The small molecule below binds the protein below.
Small molecule (SMILES): O=C(NS(=O)(=O)c1ccc(NCCSc2ccccc2)c([N+](=O)[O-])c1)c1ccc(-c2ccc3sc(CCc4ccccc4)nc3c2)cc1

Binding-site contacts:
Ligand atom C45 contacts residue TYR65 of chain 1.A at 3.3 Å (hydrophobic).
Ligand atom O29 contacts residue TYR65 of chain 1.A at 3.1 Å.
Ligand atom C32 contacts residue GLY102 of chain 1.A at 3.2 Å.
Ligand atom C1 contacts residue GLN75 of chain 1.A at 3.3 Å.
Ligand atom C15 contacts residue ARG103 of chain 1.A at 3.5 Å.
Ligand atom C23 contacts residue TYR65 of chain 1.A at 3.0 Å (hydrophobic).
Ligand atom C42 contacts residue ARG64 of chain 1.A at 3.6 Å.
Ligand atom C34 contacts residue TYR159 of chain 1.A at 3.1 Å (hydrophobic).
Ligand atom N26 contacts residue ASN100 of chain 1.A at 3.5 Å (h-bond).
Ligand atom C47 contacts residue GLY102 of chain 1.A at 2.9 Å.
Ligand atom O30 contacts residue GLY102 of chain 1.A at 3.4 Å.
Ligand atom C2 contacts residue GLU93 of chain 1.A at 3.1 Å.
Ligand atom C46 contacts residue GLY102 of chain 1.A at 3.5 Å.
Ligand atom C17 contacts residue ALA68 of chain 1.A at 3.5 Å (hydrophobic).
Ligand atom C10 contacts residue LEU94 of chain 1.A at 3.6 Å (hydrophobic).
Ligand atom C6 contacts residue GLN75 of chain 1.A at 3.2 Å.
Ligand atom N40 contacts residue TYR159 of chain 1.A at 3.2 Å.
Ligand atom N37 contacts residue TYR159 of chain 1.A at 3.0 Å.
Ligand atom S43 contacts residue ARG64 of chain 1.A at 3.2 Å.
Ligand atom C33 contacts residue TYR159 of chain 1.A at 3.2 Å (hydrophobic).
Ligand atom C18 contacts residue ALA68 of chain 1.A at 3.2 Å (hydrophobic).
Ligand atom O38 contacts residue PHE155 of chain 1.A at 3.4 Å.
Ligand atom O30 contacts residue ASN100 of chain 1.A at 2.8 Å (h-bond).
Ligand atom C3 contacts residue GLU93 of chain 1.A at 3.0 Å.
Ligand atom C13 contacts residue LEU94 of chain 1.A at 3.1 Å (hydrophobic).
Ligand atom O39 contacts residue TYR159 of chain 1.A at 3.0 Å.
Ligand atom C6 contacts residue VAL90 of chain 1.A at 3.5 Å (hydrophobic).
Ligand atom S11 contacts residue LEU72 of chain 1.A at 3.0 Å.
Ligand atom C47 contacts residue ALA106 of chain 1.A at 3.3 Å (hydrophobic).
Ligand atom C1 contacts residue VAL90 of chain 1.A at 3.5 Å (hydrophobic).
Ligand atom C42 contacts residue GLU60 of chain 1.A at 3.0 Å.
Ligand atom N14 contacts residue LEU94 of chain 1.A at 3.2 Å.
Ligand atom C9 contacts residue LEU94 of chain 1.A at 3.3 Å (hydrophobic).
Ligand atom C46 contacts residue ALA106 of chain 1.A at 3.5 Å (hydrophobic).
Ligand atom C15 contacts residue LEU94 of chain 1.A at 3.1 Å (hydrophobic).
Ligand atom C20 contacts residue ARG103 of chain 1.A at 3.1 Å.
Ligand atom O38 contacts residue GLY102 of chain 1.A at 3.5 Å (h-bond).
Ligand atom N26 contacts residue GLY102 of chain 1.A at 3.5 Å.
Ligand atom C5 contacts residue LEU72 of chain 1.A at 3.3 Å (hydrophobic).
Ligand atom C48 contacts residue VAL105 of chain 1.A at 3.6 Å (hydrophobic).

Sequence of chain 1.A:
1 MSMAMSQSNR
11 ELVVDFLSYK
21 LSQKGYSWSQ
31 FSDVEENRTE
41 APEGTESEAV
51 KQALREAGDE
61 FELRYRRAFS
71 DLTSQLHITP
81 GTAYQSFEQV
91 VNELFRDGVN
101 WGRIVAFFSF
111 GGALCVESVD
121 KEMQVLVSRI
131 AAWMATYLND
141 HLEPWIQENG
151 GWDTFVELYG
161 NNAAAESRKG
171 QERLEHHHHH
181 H